This protein binds this small molecule.
Small molecule (SMILES): Nc1ccn([C@@H]2O[C@H](CO[P](=O)(O)O[C@H]3[C@@H](O)[C@H](n4ccc(N)nc4=O)O[C@@H]3CO[P](=O)(O)O[C@H]3[C@@H](O)[C@H](n4cnc5c(N)ncnc54)O[C@@H]3CO[P](=O)(O)O[C@H]3[C@@H](O)[C@H](n4ccc(N)nc4=O)O[C@@H]3CO[P](=O)(O)O[C@H]3[C@@H](O)[C@H](n4ccc(=O)[nH]c4=O)O[C@@H]3CO[P](=O)(O)O[C@H]3[C@@H](O)[C@H](n4cnc5c(N)ncnc54)O[C@@H]3CO[P](=O)(O)O[C@H]3[C@@H](O)[C@H](n4cnc5c(=O)nc(N)[nH]c54)O[C@@H]3CO[P](=O)(O)O[C@H]3[C@@H](O)[C@H](n4cnc5c(=O)nc(N)[nH]c54)O[C@@H]3CO)[C@@H](O)[C@H]2O)c(=O)n1

Binding-site contacts:
Ligand atom O4' contacts residue LYS61 of chain 1.E at 2.8 Å (salt-bridge).
Ligand atom N3 contacts residue TYR85 of chain 1.E at 3.5 Å.
Ligand atom C8 contacts residue LYS61 of chain 1.E at 3.4 Å.
Ligand atom OP2 contacts residue LYS57 of chain 3.E at 2.6 Å (salt-bridge).
Ligand atom N9 contacts residue LYS61 of chain 1.E at 3.3 Å (salt-bridge).
Ligand atom C2' contacts residue GLU63 of chain 1.E at 3.5 Å.
Ligand atom OP2 contacts residue SER51 of chain 3.E at 3.4 Å (h-bond).
Ligand atom N6 contacts residue THR59 of chain 1.E at 2.8 Å (h-bond).
Ligand atom C5 contacts residue THR45 of chain 1.E at 3.2 Å.
Ligand atom C6 contacts residue THR45 of chain 1.E at 3.3 Å.
Ligand atom N1 contacts residue TYR85 of chain 1.E at 3.5 Å.
Ligand atom O3' contacts residue SER51 of chain 3.E at 3.3 Å (h-bond).
Ligand atom O3' contacts residue ARG49 of chain 3.E at 3.4 Å (salt-bridge).
Ligand atom OP2 contacts residue TYR85 of chain 1.E at 2.7 Å (h-bond).
Ligand atom C5' contacts residue ARG49 of chain 3.E at 3.5 Å.
Ligand atom OP1 contacts residue SER51 of chain 3.E at 2.9 Å (h-bond).
Ligand atom O2 contacts residue ASN87 of chain 1.E at 3.3 Å (h-bond).
Ligand atom N6 contacts residue THR45 of chain 1.E at 2.7 Å (h-bond).
Ligand atom P contacts residue SER51 of chain 3.E at 3.5 Å.
Ligand atom OP2 contacts residue ARG49 of chain 3.E at 2.3 Å (salt-bridge).
Ligand atom P contacts residue ARG49 of chain 3.E at 3.0 Å.
Ligand atom C2' contacts residue TYR85 of chain 1.E at 3.4 Å (hydrophobic).
Ligand atom C5' contacts residue TYR85 of chain 1.E at 2.9 Å (hydrophobic).
Ligand atom OP1 contacts residue ARG49 of chain 3.E at 2.5 Å (salt-bridge).
Ligand atom C4' contacts residue TYR85 of chain 1.E at 3.2 Å (hydrophobic).
Ligand atom C2 contacts residue SER47 of chain 1.E at 3.2 Å.
Ligand atom C3' contacts residue TYR85 of chain 1.E at 3.4 Å (hydrophobic).
Ligand atom OP1 contacts residue SER52 of chain 3.E at 3.2 Å.
Ligand atom OP2 contacts residue ASN55 of chain 3.E at 3.4 Å (h-bond).
Ligand atom C5' contacts residue SER51 of chain 3.E at 3.3 Å.
Ligand atom N1 contacts residue SER47 of chain 1.E at 2.9 Å (h-bond).
Ligand atom N7 contacts residue THR45 of chain 1.E at 2.6 Å (h-bond).
Ligand atom N7 contacts residue LYS61 of chain 1.E at 3.3 Å.
Ligand atom O2' contacts residue TYR85 of chain 1.E at 3.4 Å.
Ligand atom N6 contacts residue CYS46 of chain 1.E at 3.3 Å (h-bond).
Ligand atom O2' contacts residue GLU63 of chain 1.E at 3.2 Å (salt-bridge).
Ligand atom OP1 contacts residue ASN55 of chain 3.E at 2.8 Å (h-bond).
Ligand atom C4 contacts residue TYR85 of chain 1.E at 3.6 Å (hydrophobic).
Ligand atom OP1 contacts residue SER51 of chain 3.E at 3.5 Å.
Ligand atom OP2 contacts residue LYS43 of chain 1.E at 2.7 Å (salt-bridge).

Sequence of chain 1.E:
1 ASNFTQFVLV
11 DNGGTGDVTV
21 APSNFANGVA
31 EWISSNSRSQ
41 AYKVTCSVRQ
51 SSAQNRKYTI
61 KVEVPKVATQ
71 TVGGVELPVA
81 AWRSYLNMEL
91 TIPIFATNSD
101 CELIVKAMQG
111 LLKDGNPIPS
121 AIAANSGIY

Sequence of chain 3.E:
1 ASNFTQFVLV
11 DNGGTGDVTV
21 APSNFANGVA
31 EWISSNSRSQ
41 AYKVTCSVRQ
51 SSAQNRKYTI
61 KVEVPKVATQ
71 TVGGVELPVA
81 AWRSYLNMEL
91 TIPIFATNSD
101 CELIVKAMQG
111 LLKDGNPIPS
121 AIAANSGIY